Sequence of chain 1.E:
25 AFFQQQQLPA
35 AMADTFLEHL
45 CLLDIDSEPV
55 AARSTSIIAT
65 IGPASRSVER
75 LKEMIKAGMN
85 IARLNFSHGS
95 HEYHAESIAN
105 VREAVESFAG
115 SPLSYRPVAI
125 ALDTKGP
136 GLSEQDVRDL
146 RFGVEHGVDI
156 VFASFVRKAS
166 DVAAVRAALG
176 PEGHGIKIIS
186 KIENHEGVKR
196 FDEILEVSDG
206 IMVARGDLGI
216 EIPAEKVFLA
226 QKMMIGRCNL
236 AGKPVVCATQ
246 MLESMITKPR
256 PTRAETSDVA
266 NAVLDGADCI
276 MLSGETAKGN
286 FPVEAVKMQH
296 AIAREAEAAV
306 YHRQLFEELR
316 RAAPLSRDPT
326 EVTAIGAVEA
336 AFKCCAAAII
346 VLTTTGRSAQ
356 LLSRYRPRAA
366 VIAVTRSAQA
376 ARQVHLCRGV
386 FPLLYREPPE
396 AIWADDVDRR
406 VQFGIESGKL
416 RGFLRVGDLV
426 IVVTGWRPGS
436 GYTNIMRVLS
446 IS

A small-molecule ligand and the protein it binds are described below.
Small molecule (SMILES): O=P(O)(O)OC[C@H]1O[C@](O)(COP(=O)(O)O)[C@@H](O)[C@@H]1O

Binding-site contacts:
Ligand atom O3 contacts residue GLY430 of chain 1.E at 3.2 Å.
Ligand atom O6 contacts residue THR349 of chain 1.E at 3.1 Å (h-bond).
Ligand atom P2 contacts residue SER353 of chain 1.E at 3.6 Å.
Ligand atom C5 contacts residue GLY434 of chain 1.E at 3.4 Å.
Ligand atom O3 contacts residue ARG432 of chain 1.E at 2.8 Å (salt-bridge).
Ligand atom C3 contacts residue ARG432 of chain 1.E at 3.3 Å.
Ligand atom O3P contacts residue ARG405 of chain 1.E at 3.0 Å (salt-bridge).
Ligand atom O6P contacts residue SER435 of chain 1.E at 3.0 Å (h-bond).
Ligand atom O4P contacts residue SER353 of chain 1.E at 2.7 Å (h-bond).
Ligand atom C6 contacts residue LEU347 of chain 1.E at 3.7 Å (hydrophobic).
Ligand atom O4 contacts residue TYR437 of chain 1.E at 2.9 Å (h-bond).
Ligand atom C4 contacts residue GLY434 of chain 1.E at 3.3 Å.
Ligand atom O2P contacts residue GLY434 of chain 1.E at 2.8 Å (h-bond).
Ligand atom C6 contacts residue SER353 of chain 1.E at 3.8 Å.
Ligand atom P2 contacts residue THR348 of chain 1.E at 3.5 Å.
Ligand atom O4P contacts residue THR348 of chain 1.E at 2.6 Å (h-bond).
Ligand atom P2 contacts residue SER435 of chain 1.E at 3.4 Å.
Ligand atom O5 contacts residue LEU347 of chain 1.E at 3.8 Å.
Ligand atom O2 contacts residue GLY430 of chain 1.E at 3.6 Å.
Ligand atom O6 contacts residue SER435 of chain 1.E at 3.8 Å.
Ligand atom O6P contacts residue GLY436 of chain 1.E at 2.9 Å (h-bond).
Ligand atom O5P contacts residue THR350 of chain 1.E at 2.7 Å (h-bond).
Ligand atom O4 contacts residue GLY436 of chain 1.E at 3.7 Å.
Ligand atom P1 contacts residue ARG405 of chain 1.E at 3.6 Å.
Ligand atom O5P contacts residue THR349 of chain 1.E at 3.3 Å (h-bond).
Ligand atom O2 contacts residue LEU347 of chain 1.E at 3.5 Å.
Ligand atom O1P contacts residue ARG405 of chain 1.E at 2.7 Å (salt-bridge).
Ligand atom O1 contacts residue GLY434 of chain 1.E at 3.7 Å.
Ligand atom O4 contacts residue THR438 of chain 1.E at 3.5 Å (h-bond).
Ligand atom P2 contacts residue THR349 of chain 1.E at 3.7 Å.
Ligand atom O2P contacts residue PRO433 of chain 1.E at 3.7 Å.
Ligand atom O4 contacts residue GLY434 of chain 1.E at 2.5 Å (h-bond).
Ligand atom O3 contacts residue TRP398 of chain 1.E at 3.6 Å.
Ligand atom O5P contacts residue THR348 of chain 1.E at 3.6 Å.
Ligand atom O5P contacts residue SER435 of chain 1.E at 2.7 Å (h-bond).
Ligand atom C3 contacts residue GLY434 of chain 1.E at 3.6 Å.
Ligand atom O6 contacts residue THR348 of chain 1.E at 3.6 Å.
Ligand atom C6 contacts residue THR438 of chain 1.E at 3.5 Å.
Ligand atom O3P contacts residue TRP398 of chain 1.E at 2.7 Å (h-bond).
Ligand atom O6P contacts residue SER353 of chain 1.E at 3.6 Å.